Sequence of chain 1.F:
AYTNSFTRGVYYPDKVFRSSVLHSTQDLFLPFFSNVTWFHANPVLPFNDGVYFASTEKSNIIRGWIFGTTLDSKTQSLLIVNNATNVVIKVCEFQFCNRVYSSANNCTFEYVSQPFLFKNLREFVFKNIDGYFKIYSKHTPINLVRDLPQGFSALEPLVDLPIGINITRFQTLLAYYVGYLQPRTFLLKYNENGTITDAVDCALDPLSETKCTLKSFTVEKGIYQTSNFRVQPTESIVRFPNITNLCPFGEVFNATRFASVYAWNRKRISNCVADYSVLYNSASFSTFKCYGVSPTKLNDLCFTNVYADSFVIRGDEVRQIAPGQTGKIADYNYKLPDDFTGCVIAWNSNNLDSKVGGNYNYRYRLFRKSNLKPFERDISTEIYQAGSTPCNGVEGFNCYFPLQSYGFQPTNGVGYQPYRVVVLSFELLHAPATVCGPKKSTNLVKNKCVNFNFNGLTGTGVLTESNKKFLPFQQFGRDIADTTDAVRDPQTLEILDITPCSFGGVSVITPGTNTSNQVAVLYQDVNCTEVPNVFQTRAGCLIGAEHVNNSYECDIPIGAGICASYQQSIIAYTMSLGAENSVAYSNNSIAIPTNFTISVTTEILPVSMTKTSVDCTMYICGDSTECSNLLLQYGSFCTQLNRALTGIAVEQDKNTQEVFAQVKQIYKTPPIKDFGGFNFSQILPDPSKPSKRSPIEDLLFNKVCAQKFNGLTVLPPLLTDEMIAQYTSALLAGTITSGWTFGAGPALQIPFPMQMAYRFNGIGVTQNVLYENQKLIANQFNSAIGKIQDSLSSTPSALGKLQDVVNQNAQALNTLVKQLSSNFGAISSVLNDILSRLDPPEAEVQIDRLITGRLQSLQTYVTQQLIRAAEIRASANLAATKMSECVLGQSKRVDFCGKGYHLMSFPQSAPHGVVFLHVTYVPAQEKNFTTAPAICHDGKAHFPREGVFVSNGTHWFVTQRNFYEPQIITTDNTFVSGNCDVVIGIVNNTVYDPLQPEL

Binding-site contacts:
Ligand atom C7 contacts residue ASN1134 of chain 1.F at 3.6 Å.
Ligand atom C1 contacts residue ASN1134 of chain 1.F at 1.5 Å.
Ligand atom O7 contacts residue ASN1134 of chain 1.F at 3.8 Å.
Ligand atom C2 contacts residue ASN1134 of chain 1.F at 2.5 Å.
Ligand atom C5 contacts residue ASN1134 of chain 1.F at 3.7 Å.
Ligand atom C3 contacts residue ASN1134 of chain 1.F at 3.9 Å.
Ligand atom N2 contacts residue ASN1134 of chain 1.F at 3.0 Å (h-bond).
Ligand atom O5 contacts residue ASN1134 of chain 1.F at 2.4 Å (h-bond).
Ligand atom C4 contacts residue ASN1134 of chain 1.F at 4.3 Å.

A protein and the small-molecule ligand that binds it are described below.
Small molecule (SMILES): CC(=O)N[C@@H]1[C@@H](O)[C@H](O)[C@@H](CO)O[C@H]1O